Sequence of chain 2.B:
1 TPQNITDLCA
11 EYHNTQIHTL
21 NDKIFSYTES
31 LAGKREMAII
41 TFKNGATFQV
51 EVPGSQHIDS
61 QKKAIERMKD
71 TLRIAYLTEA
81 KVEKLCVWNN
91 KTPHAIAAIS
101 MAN

Sequence of chain 2.C:
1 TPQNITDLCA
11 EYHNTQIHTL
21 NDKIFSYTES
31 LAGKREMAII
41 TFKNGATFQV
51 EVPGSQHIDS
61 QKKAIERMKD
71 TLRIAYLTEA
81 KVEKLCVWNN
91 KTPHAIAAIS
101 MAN

The small molecule below binds the protein below.
Small molecule (SMILES): O=C(NCCN1CCOCC1)c1cc(O[C@H]2O[C@H](CO)[C@H](O)[C@H](O)[C@H]2O)cc([N+](=O)[O-])c1

Binding-site contacts:
Ligand atom C6 contacts residue TRP88 of chain 2.B at 3.7 Å (hydrophobic).
Ligand atom O3' contacts residue GLN61 of chain 2.B at 3.7 Å.
Ligand atom O4 contacts residue GLN56 of chain 2.B at 3.5 Å.
Ligand atom C8' contacts residue GLY33 of chain 2.C at 3.5 Å.
Ligand atom C6 contacts residue HIS57 of chain 2.B at 3.5 Å.
Ligand atom C4 contacts residue TRP88 of chain 2.B at 3.5 Å (hydrophobic).
Ligand atom O5 contacts residue GLN56 of chain 2.B at 3.6 Å (h-bond).
Ligand atom O2 contacts residue ASN90 of chain 2.B at 3.0 Å (h-bond).
Ligand atom C5B contacts residue ILE58 of chain 2.B at 3.3 Å (hydrophobic).
Ligand atom N2' contacts residue TYR12 of chain 2.B at 3.7 Å.
Ligand atom C2 contacts residue LYS91 of chain 2.B at 3.9 Å.
Ligand atom O3' contacts residue TYR12 of chain 2.B at 3.6 Å.
Ligand atom C6 contacts residue GLU51 of chain 2.B at 4.0 Å.
Ligand atom O3 contacts residue LYS91 of chain 2.B at 2.7 Å (salt-bridge).
Ligand atom C6 contacts residue GLN56 of chain 2.B at 4.0 Å.
Ligand atom C3 contacts residue ASN90 of chain 2.B at 3.6 Å.
Ligand atom O3' contacts residue ALA32 of chain 2.C at 4.0 Å.
Ligand atom O4 contacts residue LYS91 of chain 2.B at 2.9 Å (salt-bridge).
Ligand atom O3' contacts residue GLY33 of chain 2.C at 3.0 Å (h-bond).
Ligand atom C4 contacts residue GLU51 of chain 2.B at 3.3 Å.
Ligand atom O6 contacts residue HIS57 of chain 2.B at 3.5 Å.
Ligand atom C3 contacts residue LYS91 of chain 2.B at 3.6 Å.
Ligand atom N2' contacts residue GLY33 of chain 2.C at 3.2 Å.
Ligand atom C4 contacts residue LYS91 of chain 2.B at 3.8 Å.
Ligand atom O6 contacts residue TRP88 of chain 2.B at 3.8 Å.
Ligand atom O3' contacts residue TRP88 of chain 2.B at 3.6 Å.
Ligand atom O3 contacts residue TRP88 of chain 2.B at 3.9 Å.
Ligand atom O6 contacts residue GLN61 of chain 2.B at 3.1 Å (h-bond).
Ligand atom C5 contacts residue TRP88 of chain 2.B at 3.6 Å (hydrophobic).
Ligand atom C7' contacts residue TYR12 of chain 2.B at 3.7 Å (hydrophobic).
Ligand atom C6B contacts residue ILE58 of chain 2.B at 4.0 Å (hydrophobic).
Ligand atom C3 contacts residue TRP88 of chain 2.B at 3.6 Å (hydrophobic).
Ligand atom C6' contacts residue TRP88 of chain 2.B at 4.0 Å (hydrophobic).
Ligand atom O1 contacts residue TRP88 of chain 2.B at 3.6 Å.
Ligand atom O6 contacts residue GLN56 of chain 2.B at 3.5 Å (h-bond).
Ligand atom C6B contacts residue GLN56 of chain 2.B at 3.9 Å.
Ligand atom O3 contacts residue ASN90 of chain 2.B at 2.7 Å (h-bond).
Ligand atom O4 contacts residue GLU51 of chain 2.B at 2.6 Å (salt-bridge).
Ligand atom C7' contacts residue GLY33 of chain 2.C at 3.7 Å.
Ligand atom C7B contacts residue ILE58 of chain 2.B at 3.8 Å (hydrophobic).